Sequence of chain 2.B:
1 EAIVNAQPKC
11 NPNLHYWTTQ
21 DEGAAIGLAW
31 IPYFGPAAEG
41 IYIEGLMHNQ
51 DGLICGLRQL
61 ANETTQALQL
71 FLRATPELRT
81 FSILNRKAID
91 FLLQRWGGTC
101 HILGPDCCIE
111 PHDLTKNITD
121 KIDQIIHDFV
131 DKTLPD

A protein and the small-molecule ligand that binds it are described below.
Small molecule (SMILES): CC(=O)N[C@@H]1[C@@H](O)[C@H](O)[C@@H](CO)O[C@H]1O

Binding-site contacts:
Ligand atom C4 contacts residue ASN117 of chain 2.B at 4.2 Å.
Ligand atom C6 contacts residue LYS121 of chain 2.B at 4.4 Å.
Ligand atom N2 contacts residue ASN117 of chain 2.B at 3.0 Å (h-bond).
Ligand atom O6 contacts residue LYS121 of chain 2.B at 3.8 Å.
Ligand atom C5 contacts residue ASN117 of chain 2.B at 3.7 Å.
Ligand atom O5 contacts residue LYS121 of chain 2.B at 4.1 Å.
Ligand atom C7 contacts residue ASN117 of chain 2.B at 3.9 Å.
Ligand atom C8 contacts residue ASN117 of chain 2.B at 4.3 Å.
Ligand atom O5 contacts residue ASN117 of chain 2.B at 2.3 Å (h-bond).
Ligand atom C5 contacts residue LYS121 of chain 2.B at 3.8 Å.
Ligand atom O7 contacts residue ASN117 of chain 2.B at 4.3 Å.
Ligand atom C1 contacts residue LYS121 of chain 2.B at 4.1 Å.
Ligand atom C1 contacts residue ASN117 of chain 2.B at 1.5 Å.
Ligand atom C2 contacts residue ASN117 of chain 2.B at 2.5 Å.
Ligand atom C3 contacts residue ASN117 of chain 2.B at 3.9 Å.